The small molecule below binds the protein below.
Small molecule (SMILES): CCCCCCCCOS(=O)(=O)[O-]

Sequence of chain 1.C:
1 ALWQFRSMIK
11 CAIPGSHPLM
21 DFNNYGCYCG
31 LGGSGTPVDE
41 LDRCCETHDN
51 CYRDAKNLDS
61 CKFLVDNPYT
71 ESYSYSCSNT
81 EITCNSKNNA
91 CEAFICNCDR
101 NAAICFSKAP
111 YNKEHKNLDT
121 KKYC

Binding-site contacts:
Ligand atom O4 contacts residue PHE63 of chain 1.C at 3.8 Å.
Ligand atom O4 contacts residue LEU64 of chain 1.C at 2.9 Å.
Ligand atom O2 contacts residue PHE63 of chain 1.C at 3.0 Å.
Ligand atom O3 contacts residue PHE63 of chain 1.C at 3.1 Å.
Ligand atom O3 contacts residue VAL65 of chain 1.C at 2.9 Å (h-bond).
Ligand atom S contacts residue LEU64 of chain 1.C at 3.8 Å.
Ligand atom S contacts residue VAL65 of chain 1.C at 4.5 Å.
Ligand atom C1 contacts residue LEU64 of chain 1.C at 3.8 Å (hydrophobic).
Ligand atom O3 contacts residue LEU64 of chain 1.C at 2.9 Å (h-bond).
Ligand atom S contacts residue PHE63 of chain 1.C at 3.6 Å.